Binding-site contacts:
Ligand atom C2 contacts residue GLU42 of chain 1.B at 3.3 Å.
Ligand atom O1 contacts residue GLU42 of chain 1.B at 3.0 Å (salt-bridge).
Ligand atom O1 contacts residue ARG29 of chain 1.B at 4.1 Å.
Ligand atom C2 contacts residue ARG29 of chain 1.B at 3.8 Å.
Ligand atom C1 contacts residue GLU42 of chain 1.B at 3.1 Å.
Ligand atom C1 contacts residue ARG29 of chain 1.B at 3.2 Å.

Sequence of chain 1.B:
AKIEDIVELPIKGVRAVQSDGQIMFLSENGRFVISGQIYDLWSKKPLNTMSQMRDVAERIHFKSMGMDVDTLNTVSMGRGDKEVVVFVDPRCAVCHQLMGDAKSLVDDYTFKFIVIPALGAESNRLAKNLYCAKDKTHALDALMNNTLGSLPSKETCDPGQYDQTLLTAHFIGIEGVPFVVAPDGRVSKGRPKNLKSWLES

A small-molecule ligand and the protein it binds are described below.
Small molecule (SMILES): C[C@H](O)CCO